Sequence of chain 1.C:
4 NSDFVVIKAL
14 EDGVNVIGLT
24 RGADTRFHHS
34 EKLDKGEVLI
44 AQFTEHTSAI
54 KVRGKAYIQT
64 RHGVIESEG

The protein below binds the small molecule below.
Small molecule (SMILES): N[C@@H](Cc1c[nH]c2ccccc12)C(=O)O

Binding-site contacts:
Ligand atom NE1 contacts residue ALA44 of chain 1.C at 3.8 Å.
Ligand atom CA contacts residue GLY25 of chain 1.B at 3.6 Å.
Ligand atom O contacts residue THR47 of chain 1.C at 3.7 Å.
Ligand atom CA contacts residue SER51 of chain 1.B at 4.0 Å.
Ligand atom CB contacts residue THR28 of chain 1.B at 3.6 Å.
Ligand atom CD1 contacts residue GLN45 of chain 1.C at 3.5 Å.
Ligand atom CA contacts residue THR28 of chain 1.B at 3.2 Å.
Ligand atom CB contacts residue THR23 of chain 1.B at 3.8 Å.
Ligand atom CG contacts residue SER51 of chain 1.B at 4.0 Å.
Ligand atom OXT contacts residue THR50 of chain 1.C at 2.8 Å (h-bond).
Ligand atom N contacts residue THR28 of chain 1.B at 2.8 Å (h-bond).
Ligand atom CZ2 contacts residue THR50 of chain 1.C at 3.9 Å.
Ligand atom C contacts residue GLY25 of chain 1.B at 3.5 Å.
Ligand atom NE1 contacts residue GLN45 of chain 1.C at 2.9 Å (h-bond).
Ligand atom CZ3 contacts residue HIS32 of chain 1.C at 3.8 Å.
Ligand atom CE3 contacts residue HIS31 of chain 1.C at 4.0 Å.
Ligand atom N contacts residue GLY25 of chain 1.B at 2.8 Å (h-bond).
Ligand atom CZ2 contacts residue ILE53 of chain 1.C at 3.9 Å (hydrophobic).
Ligand atom CE2 contacts residue ALA44 of chain 1.C at 4.0 Å (hydrophobic).
Ligand atom O contacts residue THR23 of chain 1.B at 4.0 Å.
Ligand atom OXT contacts residue THR47 of chain 1.C at 2.6 Å (h-bond).
Ligand atom CH2 contacts residue GLY21 of chain 1.C at 3.4 Å.
Ligand atom CD1 contacts residue SER51 of chain 1.B at 3.7 Å.
Ligand atom OXT contacts residue HIS49 of chain 1.C at 3.9 Å.
Ligand atom CZ2 contacts residue ALA44 of chain 1.C at 4.0 Å (hydrophobic).
Ligand atom CD1 contacts residue THR47 of chain 1.C at 3.8 Å.
Ligand atom CA contacts residue THR23 of chain 1.B at 3.8 Å.
Ligand atom N contacts residue ARG24 of chain 1.B at 4.0 Å.
Ligand atom CZ3 contacts residue GLY21 of chain 1.C at 3.6 Å.
Ligand atom CE3 contacts residue HIS32 of chain 1.C at 3.8 Å.
Ligand atom C contacts residue SER51 of chain 1.B at 3.8 Å.
Ligand atom N contacts residue THR23 of chain 1.B at 2.8 Å (h-bond).
Ligand atom C contacts residue THR50 of chain 1.C at 3.9 Å.
Ligand atom CB contacts residue SER51 of chain 1.B at 3.5 Å.
Ligand atom O contacts residue SER51 of chain 1.B at 3.1 Å (h-bond).
Ligand atom C contacts residue THR47 of chain 1.C at 3.5 Å.
Ligand atom CE2 contacts residue GLN45 of chain 1.C at 4.0 Å.
Ligand atom N contacts residue ASP27 of chain 1.B at 3.1 Å (salt-bridge).
Ligand atom O contacts residue ARG24 of chain 1.B at 3.5 Å.
Ligand atom O contacts residue GLY25 of chain 1.B at 3.0 Å (h-bond).

Sequence of chain 1.B:
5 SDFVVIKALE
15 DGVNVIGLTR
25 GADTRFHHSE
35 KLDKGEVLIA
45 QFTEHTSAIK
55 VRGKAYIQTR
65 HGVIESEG